A small-molecule ligand and the protein it binds are described below.
Small molecule (SMILES): CC(=O)N[C@@H]1[C@@H](O)[C@H](O)[C@@H](CO)O[C@H]1O

Binding-site contacts:
Ligand atom O5 contacts residue ASN118 of chain 16.A at 2.4 Å (h-bond).
Ligand atom C4 contacts residue ASN118 of chain 16.A at 4.2 Å.
Ligand atom O6 contacts residue PHE119 of chain 16.A at 3.0 Å (h-bond).
Ligand atom C2 contacts residue ASN118 of chain 16.A at 2.4 Å.
Ligand atom C7 contacts residue ASP67 of chain 16.A at 3.3 Å.
Ligand atom C1 contacts residue ASN118 of chain 16.A at 1.4 Å.
Ligand atom N2 contacts residue ASP67 of chain 16.A at 4.5 Å.
Ligand atom C5 contacts residue THR89 of chain 16.A at 4.5 Å.
Ligand atom C8 contacts residue ASP67 of chain 16.A at 3.3 Å.
Ligand atom O5 contacts residue PHE119 of chain 16.A at 4.1 Å.
Ligand atom N2 contacts residue ASN118 of chain 16.A at 2.9 Å (h-bond).
Ligand atom O7 contacts residue ASP67 of chain 16.A at 2.8 Å (salt-bridge).
Ligand atom C6 contacts residue PHE119 of chain 16.A at 4.2 Å (hydrophobic).
Ligand atom O5 contacts residue THR89 of chain 16.A at 4.5 Å.
Ligand atom O6 contacts residue THR89 of chain 16.A at 4.0 Å.
Ligand atom C7 contacts residue TYR90 of chain 16.A at 4.2 Å (hydrophobic).
Ligand atom O7 contacts residue TYR90 of chain 16.A at 3.8 Å.
Ligand atom N2 contacts residue TYR90 of chain 16.A at 4.2 Å.
Ligand atom C8 contacts residue SER66 of chain 16.A at 3.3 Å.
Ligand atom C1 contacts residue THR89 of chain 16.A at 4.2 Å.
Ligand atom C3 contacts residue ASN118 of chain 16.A at 3.8 Å.
Ligand atom O6 contacts residue THR120 of chain 16.A at 3.1 Å (h-bond).
Ligand atom C5 contacts residue THR120 of chain 16.A at 4.0 Å.
Ligand atom O5 contacts residue THR120 of chain 16.A at 3.2 Å (h-bond).
Ligand atom O7 contacts residue ASN118 of chain 16.A at 4.3 Å.
Ligand atom C1 contacts residue THR120 of chain 16.A at 4.4 Å.
Ligand atom C6 contacts residue THR120 of chain 16.A at 3.4 Å.
Ligand atom C5 contacts residue ASN118 of chain 16.A at 3.6 Å.
Ligand atom C8 contacts residue ASN118 of chain 16.A at 3.6 Å.
Ligand atom C7 contacts residue ASN118 of chain 16.A at 3.4 Å.

Sequence of chain 16.A:
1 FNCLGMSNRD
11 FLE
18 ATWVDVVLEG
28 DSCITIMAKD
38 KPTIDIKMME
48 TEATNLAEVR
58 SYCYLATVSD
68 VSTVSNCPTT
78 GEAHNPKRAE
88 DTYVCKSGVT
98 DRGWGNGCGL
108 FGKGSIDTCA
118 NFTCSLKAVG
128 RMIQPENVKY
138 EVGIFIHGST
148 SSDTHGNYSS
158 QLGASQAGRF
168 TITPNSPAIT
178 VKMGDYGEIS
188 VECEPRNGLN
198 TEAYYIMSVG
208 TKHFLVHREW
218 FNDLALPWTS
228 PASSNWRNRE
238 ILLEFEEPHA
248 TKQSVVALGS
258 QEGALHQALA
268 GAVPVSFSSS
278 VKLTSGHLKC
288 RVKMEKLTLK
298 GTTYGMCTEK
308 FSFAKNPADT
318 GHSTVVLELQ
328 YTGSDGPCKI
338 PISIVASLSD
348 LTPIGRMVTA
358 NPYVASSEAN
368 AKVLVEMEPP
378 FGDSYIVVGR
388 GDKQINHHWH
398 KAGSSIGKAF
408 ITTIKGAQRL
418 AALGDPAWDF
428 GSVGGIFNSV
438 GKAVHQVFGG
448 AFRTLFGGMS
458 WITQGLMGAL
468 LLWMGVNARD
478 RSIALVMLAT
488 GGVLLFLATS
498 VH